Sequence of chain 1.C:
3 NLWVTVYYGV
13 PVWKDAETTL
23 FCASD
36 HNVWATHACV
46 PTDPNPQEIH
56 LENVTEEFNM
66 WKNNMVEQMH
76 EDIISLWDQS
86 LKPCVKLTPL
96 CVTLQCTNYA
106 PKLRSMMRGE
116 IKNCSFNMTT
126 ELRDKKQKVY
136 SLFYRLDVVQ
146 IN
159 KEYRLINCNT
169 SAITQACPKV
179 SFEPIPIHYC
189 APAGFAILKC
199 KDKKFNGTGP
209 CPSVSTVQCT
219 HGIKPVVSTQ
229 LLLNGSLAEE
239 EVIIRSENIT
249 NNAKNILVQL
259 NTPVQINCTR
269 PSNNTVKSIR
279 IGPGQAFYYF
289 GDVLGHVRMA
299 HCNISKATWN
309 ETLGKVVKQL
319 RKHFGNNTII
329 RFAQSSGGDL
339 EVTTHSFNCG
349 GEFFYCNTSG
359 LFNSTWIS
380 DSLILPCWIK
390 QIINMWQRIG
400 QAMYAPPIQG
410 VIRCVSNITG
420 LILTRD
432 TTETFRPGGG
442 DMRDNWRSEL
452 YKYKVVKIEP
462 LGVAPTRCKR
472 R

Binding-site contacts:
Ligand atom C5 contacts residue ASN122 of chain 1.C at 3.6 Å.
Ligand atom N2 contacts residue ASN122 of chain 1.C at 2.8 Å (h-bond).
Ligand atom C8 contacts residue GLN100 of chain 1.C at 4.5 Å.
Ligand atom C7 contacts residue ASN122 of chain 1.C at 3.2 Å.
Ligand atom C1 contacts residue ASN122 of chain 1.C at 1.4 Å.
Ligand atom O5 contacts residue ASN122 of chain 1.C at 2.4 Å (h-bond).
Ligand atom C4 contacts residue ASN122 of chain 1.C at 4.1 Å.
Ligand atom C3 contacts residue ASN122 of chain 1.C at 3.6 Å.
Ligand atom C8 contacts residue ASN122 of chain 1.C at 3.8 Å.
Ligand atom C8 contacts residue PHE121 of chain 1.C at 3.7 Å (hydrophobic).
Ligand atom C8 contacts residue SER120 of chain 1.C at 3.2 Å.
Ligand atom O7 contacts residue ASN122 of chain 1.C at 3.2 Å (h-bond).
Ligand atom C7 contacts residue PHE121 of chain 1.C at 4.3 Å (hydrophobic).
Ligand atom C2 contacts residue ASN122 of chain 1.C at 2.3 Å.
Ligand atom O7 contacts residue THR98 of chain 1.C at 4.2 Å.

A small-molecule ligand and the protein it binds are described below.
Small molecule (SMILES): CC(=O)N[C@@H]1[C@@H](O)[C@H](O)[C@@H](CO)O[C@H]1O